Sequence of chain 2.A:
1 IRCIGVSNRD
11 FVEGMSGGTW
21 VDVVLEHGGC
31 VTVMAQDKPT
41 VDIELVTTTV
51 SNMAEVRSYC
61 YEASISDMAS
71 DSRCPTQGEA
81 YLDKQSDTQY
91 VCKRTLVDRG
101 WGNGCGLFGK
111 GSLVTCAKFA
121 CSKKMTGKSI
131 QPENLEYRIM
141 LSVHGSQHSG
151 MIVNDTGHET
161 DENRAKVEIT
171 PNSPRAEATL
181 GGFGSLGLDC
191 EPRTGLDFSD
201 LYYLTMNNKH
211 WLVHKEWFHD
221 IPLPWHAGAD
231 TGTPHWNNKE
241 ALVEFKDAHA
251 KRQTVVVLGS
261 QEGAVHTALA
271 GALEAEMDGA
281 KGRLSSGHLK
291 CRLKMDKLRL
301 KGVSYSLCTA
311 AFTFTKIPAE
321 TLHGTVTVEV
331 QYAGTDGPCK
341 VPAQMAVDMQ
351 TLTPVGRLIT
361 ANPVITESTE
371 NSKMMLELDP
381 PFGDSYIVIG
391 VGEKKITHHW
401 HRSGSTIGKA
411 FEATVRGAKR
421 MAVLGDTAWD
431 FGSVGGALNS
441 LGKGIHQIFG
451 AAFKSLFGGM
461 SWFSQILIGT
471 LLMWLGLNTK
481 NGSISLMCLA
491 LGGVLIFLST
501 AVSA

Binding-site contacts:
Ligand atom C1 contacts residue ASN154 of chain 2.A at 1.6 Å.
Ligand atom C8 contacts residue ILE152 of chain 2.A at 4.3 Å (hydrophobic).
Ligand atom C4 contacts residue THR160 of chain 2.A at 3.6 Å.
Ligand atom O5 contacts residue ASN154 of chain 2.A at 2.4 Å (h-bond).
Ligand atom C3 contacts residue THR160 of chain 2.A at 3.9 Å.
Ligand atom O7 contacts residue THR160 of chain 2.A at 2.5 Å.
Ligand atom C7 contacts residue THR160 of chain 2.A at 3.4 Å.
Ligand atom O6 contacts residue HIS158 of chain 2.A at 3.4 Å (h-bond).
Ligand atom C8 contacts residue ASN154 of chain 2.A at 4.1 Å.
Ligand atom C5 contacts residue ASN154 of chain 2.A at 3.8 Å.
Ligand atom C6 contacts residue HIS158 of chain 2.A at 4.0 Å.
Ligand atom C1 contacts residue THR160 of chain 2.A at 3.0 Å.
Ligand atom C8 contacts residue VAL153 of chain 2.A at 4.4 Å (hydrophobic).
Ligand atom C4 contacts residue ASN154 of chain 2.A at 4.3 Å.
Ligand atom N2 contacts residue ASN154 of chain 2.A at 3.0 Å (h-bond).
Ligand atom C2 contacts residue ASN154 of chain 2.A at 2.5 Å.
Ligand atom C7 contacts residue ASN154 of chain 2.A at 3.0 Å.
Ligand atom C3 contacts residue ASN154 of chain 2.A at 3.9 Å.
Ligand atom C5 contacts residue THR160 of chain 2.A at 3.7 Å.
Ligand atom N2 contacts residue THR160 of chain 2.A at 3.5 Å.
Ligand atom C6 contacts residue THR160 of chain 2.A at 3.7 Å.
Ligand atom O7 contacts residue ASN154 of chain 2.A at 2.7 Å (h-bond).
Ligand atom O5 contacts residue THR160 of chain 2.A at 3.2 Å.
Ligand atom O7 contacts residue ASP161 of chain 2.A at 3.7 Å.
Ligand atom C2 contacts residue THR160 of chain 2.A at 2.7 Å.
Ligand atom O5 contacts residue HIS158 of chain 2.A at 3.8 Å.
Ligand atom O3 contacts residue THR160 of chain 2.A at 4.3 Å.

The protein below binds the small molecule below.
Small molecule (SMILES): CC(=O)N[C@@H]1[C@@H](O)[C@H](O)[C@@H](CO)O[C@H]1O